The protein below binds the small molecule below.
Small molecule (SMILES): CCO/N=C/c1ccc(OCC[C@@H](C)CCN2CCN(c3ccncc3)C2=O)cc1

Binding-site contacts:
Ligand atom CAS contacts residue TYR201 of chain 39.A at 3.9 Å (hydrophobic).
Ligand atom NBC contacts residue ASN228 of chain 39.A at 3.7 Å.
Ligand atom CAG contacts residue ASN228 of chain 39.A at 3.3 Å.
Ligand atom CAQ contacts residue LEU113 of chain 39.A at 3.6 Å (hydrophobic).
Ligand atom CAE contacts residue ASN228 of chain 39.A at 3.6 Å.
Ligand atom CAO contacts residue MET230 of chain 39.A at 3.6 Å (hydrophobic).
Ligand atom CAL contacts residue ILE111 of chain 39.A at 3.9 Å (hydrophobic).
Ligand atom CAR contacts residue ASN228 of chain 39.A at 3.7 Å.
Ligand atom CAA contacts residue PRO177 of chain 39.A at 3.2 Å (hydrophobic).
Ligand atom NAT contacts residue TYR155 of chain 39.A at 3.9 Å.
Ligand atom CAP contacts residue LEU113 of chain 39.A at 3.6 Å (hydrophobic).
Ligand atom CAN contacts residue ILE111 of chain 39.A at 3.8 Å (hydrophobic).
Ligand atom CAK contacts residue PHE135 of chain 39.A at 3.3 Å (hydrophobic).
Ligand atom CBA contacts residue TRP203 of chain 39.A at 3.8 Å (hydrophobic).
Ligand atom CAH contacts residue MET114 of chain 39.A at 3.5 Å (hydrophobic).
Ligand atom CAF contacts residue MET114 of chain 39.A at 3.1 Å (hydrophobic).
Ligand atom CAR contacts residue TYR201 of chain 39.A at 3.5 Å (hydrophobic).
Ligand atom OAC contacts residue LEU113 of chain 39.A at 3.4 Å (h-bond).
Ligand atom CAX contacts residue ASN228 of chain 39.A at 3.8 Å.
Ligand atom OAC contacts residue ASP112 of chain 39.A at 3.8 Å.
Ligand atom OAW contacts residue MET195 of chain 39.A at 3.4 Å.
Ligand atom NBD contacts residue TRP203 of chain 39.A at 3.6 Å.
Ligand atom NBD contacts residue ASN228 of chain 39.A at 3.7 Å.
Ligand atom CAL contacts residue TYR155 of chain 39.A at 3.4 Å (hydrophobic).
Ligand atom CAN contacts residue PHE135 of chain 39.A at 3.8 Å (hydrophobic).
Ligand atom CAS contacts residue ASN228 of chain 39.A at 3.5 Å.
Ligand atom CBB contacts residue LEU113 of chain 39.A at 3.7 Å (hydrophobic).
Ligand atom CAZ contacts residue ILE111 of chain 39.A at 3.9 Å (hydrophobic).
Ligand atom CAD contacts residue PHE137 of chain 39.A at 3.9 Å (hydrophobic).
Ligand atom CAM contacts residue TYR155 of chain 39.A at 3.9 Å (hydrophobic).
Ligand atom CAA contacts residue VAL179 of chain 39.A at 3.5 Å (hydrophobic).
Ligand atom NAU contacts residue MET114 of chain 39.A at 3.9 Å.
Ligand atom CAJ contacts residue TYR155 of chain 39.A at 3.5 Å (hydrophobic).
Ligand atom CAI contacts residue PHE135 of chain 39.A at 3.5 Å (hydrophobic).
Ligand atom CAS contacts residue TRP203 of chain 39.A at 3.4 Å (hydrophobic).
Ligand atom CAE contacts residue GLN202 of chain 39.A at 3.6 Å.
Ligand atom CBA contacts residue ASN228 of chain 39.A at 3.7 Å.
Ligand atom CAG contacts residue GLN202 of chain 39.A at 3.5 Å.
Ligand atom CAG contacts residue TRP203 of chain 39.A at 3.7 Å (hydrophobic).
Ligand atom CAF contacts residue ASP112 of chain 39.A at 3.9 Å.

Sequence of chain 39.A:
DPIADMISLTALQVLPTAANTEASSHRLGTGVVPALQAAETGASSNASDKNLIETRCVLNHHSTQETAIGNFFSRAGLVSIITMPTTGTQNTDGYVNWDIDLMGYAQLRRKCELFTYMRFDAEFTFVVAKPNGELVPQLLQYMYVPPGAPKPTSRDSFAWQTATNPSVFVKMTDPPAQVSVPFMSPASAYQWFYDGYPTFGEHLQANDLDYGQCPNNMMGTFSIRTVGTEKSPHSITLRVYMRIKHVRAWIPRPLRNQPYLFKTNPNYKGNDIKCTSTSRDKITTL

Sequence of chain 39.C:
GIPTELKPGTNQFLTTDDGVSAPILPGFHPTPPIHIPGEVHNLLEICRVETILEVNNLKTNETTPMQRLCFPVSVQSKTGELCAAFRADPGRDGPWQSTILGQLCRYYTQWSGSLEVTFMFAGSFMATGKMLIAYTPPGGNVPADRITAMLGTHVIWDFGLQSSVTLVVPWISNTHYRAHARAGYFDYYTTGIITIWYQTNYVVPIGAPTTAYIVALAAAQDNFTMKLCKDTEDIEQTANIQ

Sequence of chain 40.C:
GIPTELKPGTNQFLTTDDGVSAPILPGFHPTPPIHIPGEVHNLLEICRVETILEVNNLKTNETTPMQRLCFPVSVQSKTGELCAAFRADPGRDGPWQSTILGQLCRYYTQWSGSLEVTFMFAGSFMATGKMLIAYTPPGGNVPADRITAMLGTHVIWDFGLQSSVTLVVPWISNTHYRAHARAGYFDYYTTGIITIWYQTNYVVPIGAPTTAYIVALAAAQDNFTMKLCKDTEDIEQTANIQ